Sequence of chain 1.H:
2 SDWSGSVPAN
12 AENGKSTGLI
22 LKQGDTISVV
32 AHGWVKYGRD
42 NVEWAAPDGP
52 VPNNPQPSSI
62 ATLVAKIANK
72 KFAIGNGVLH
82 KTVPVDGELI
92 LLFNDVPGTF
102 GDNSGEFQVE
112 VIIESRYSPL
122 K

This small molecule binds to this protein.
Small molecule (SMILES): OC[C@H]1O[C@H](OC[C@H]2O[C@H](O[C@]3(CO)O[C@H](CO)[C@@H](O)[C@@H]3O)[C@H](O)[C@@H](O)[C@@H]2O)[C@H](O)[C@@H](O)[C@H]1O

Binding-site contacts:
Ligand atom C3 contacts residue TYR38 of chain 1.H at 3.7 Å (hydrophobic).
Ligand atom O4 contacts residue TYR38 of chain 1.H at 3.1 Å (h-bond).
Ligand atom C2 contacts residue TYR38 of chain 1.H at 3.3 Å (hydrophobic).
Ligand atom O4 contacts residue ASP96 of chain 1.H at 2.7 Å (salt-bridge).
Ligand atom C6 contacts residue ASP96 of chain 1.H at 3.5 Å.
Ligand atom C1 contacts residue TYR38 of chain 1.H at 3.7 Å (hydrophobic).
Ligand atom C6 contacts residue VAL97 of chain 1.H at 3.7 Å (hydrophobic).
Ligand atom O4 contacts residue GLN57 of chain 1.H at 3.1 Å (h-bond).
Ligand atom C4 contacts residue ASP96 of chain 1.H at 3.5 Å.
Ligand atom O5 contacts residue GLN57 of chain 1.H at 3.3 Å (h-bond).
Ligand atom C6 contacts residue ILE61 of chain 1.H at 3.7 Å (hydrophobic).
Ligand atom O3 contacts residue GLU44 of chain 1.H at 3.9 Å.
Ligand atom C4 contacts residue GLU44 of chain 1.H at 3.3 Å.
Ligand atom O4 contacts residue ASN55 of chain 1.H at 3.4 Å (h-bond).
Ligand atom O2 contacts residue ASP103 of chain 1.H at 3.5 Å (salt-bridge).
Ligand atom O6 contacts residue ILE61 of chain 1.H at 3.7 Å.
Ligand atom O2 contacts residue GLY39 of chain 1.H at 4.0 Å.
Ligand atom C6 contacts residue GLN57 of chain 1.H at 3.6 Å.
Ligand atom C6 contacts residue GLN57 of chain 1.H at 3.5 Å.
Ligand atom O4 contacts residue GLU44 of chain 1.H at 2.9 Å (salt-bridge).
Ligand atom C1 contacts residue GLU44 of chain 1.H at 3.1 Å.
Ligand atom O2 contacts residue TYR38 of chain 1.H at 3.9 Å.
Ligand atom C5 contacts residue GLN57 of chain 1.H at 3.8 Å.
Ligand atom O6 contacts residue GLU44 of chain 1.H at 3.7 Å.
Ligand atom C2 contacts residue GLU44 of chain 1.H at 3.1 Å.
Ligand atom O6 contacts residue ASP103 of chain 1.H at 3.5 Å (salt-bridge).
Ligand atom C3 contacts residue ASP103 of chain 1.H at 3.8 Å.
Ligand atom C3 contacts residue CA1 of chain 1.W at 3.4 Å.
Ligand atom O6 contacts residue VAL97 of chain 1.H at 3.9 Å.
Ligand atom O3 contacts residue TYR38 of chain 1.H at 3.2 Å (h-bond).
Ligand atom O3 contacts residue CA1 of chain 1.W at 2.5 Å.
Ligand atom C4 contacts residue THR100 of chain 1.H at 3.6 Å.
Ligand atom O3 contacts residue THR100 of chain 1.H at 3.5 Å (h-bond).
Ligand atom O4 contacts residue THR100 of chain 1.H at 3.5 Å (h-bond).
Ligand atom O6 contacts residue GLN57 of chain 1.H at 2.5 Å (h-bond).
Ligand atom O3 contacts residue ASP103 of chain 1.H at 2.7 Å (salt-bridge).
Ligand atom O5 contacts residue TYR38 of chain 1.H at 3.5 Å.
Ligand atom C4 contacts residue CA1 of chain 1.W at 3.4 Å.
Ligand atom O2 contacts residue GLU44 of chain 1.H at 2.6 Å (salt-bridge).
Ligand atom O4 contacts residue CA1 of chain 1.W at 2.5 Å.